This protein binds this small molecule.
Small molecule (SMILES): CC(=O)N[C@H]1[C@H](O[C@H]2[C@H](O)[C@@H](NC(C)=O)CO[C@@H]2CO)O[C@H](CO)[C@@H](O[C@@H]2O[C@H](CO)[C@@H](O)[C@H](O)[C@@H]2O)[C@@H]1O

Sequence of chain 1.B:
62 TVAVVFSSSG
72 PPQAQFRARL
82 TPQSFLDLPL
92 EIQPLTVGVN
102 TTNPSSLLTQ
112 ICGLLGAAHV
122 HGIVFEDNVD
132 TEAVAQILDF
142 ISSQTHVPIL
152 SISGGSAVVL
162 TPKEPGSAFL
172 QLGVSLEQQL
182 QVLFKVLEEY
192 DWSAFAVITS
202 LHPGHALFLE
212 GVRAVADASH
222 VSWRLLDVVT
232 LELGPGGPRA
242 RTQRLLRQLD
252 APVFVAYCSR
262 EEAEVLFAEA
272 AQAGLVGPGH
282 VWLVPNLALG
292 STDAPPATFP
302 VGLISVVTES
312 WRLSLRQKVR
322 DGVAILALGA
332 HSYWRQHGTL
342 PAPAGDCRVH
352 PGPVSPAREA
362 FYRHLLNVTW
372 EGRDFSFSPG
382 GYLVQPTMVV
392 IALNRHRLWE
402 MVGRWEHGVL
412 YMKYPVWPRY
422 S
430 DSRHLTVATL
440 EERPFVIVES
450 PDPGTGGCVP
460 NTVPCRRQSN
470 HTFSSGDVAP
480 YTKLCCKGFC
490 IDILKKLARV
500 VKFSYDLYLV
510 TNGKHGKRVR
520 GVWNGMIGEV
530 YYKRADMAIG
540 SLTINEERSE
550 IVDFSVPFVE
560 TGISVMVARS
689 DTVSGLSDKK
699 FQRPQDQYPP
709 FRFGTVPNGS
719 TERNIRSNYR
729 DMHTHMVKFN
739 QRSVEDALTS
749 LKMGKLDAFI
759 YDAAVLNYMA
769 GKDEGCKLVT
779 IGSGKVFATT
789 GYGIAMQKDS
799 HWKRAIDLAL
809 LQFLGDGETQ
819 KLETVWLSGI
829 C

Binding-site contacts:
Ligand atom C8 contacts residue ASN716 of chain 1.B at 3.8 Å.
Ligand atom C3 contacts residue ASN716 of chain 1.B at 3.9 Å.
Ligand atom N2 contacts residue LYS513 of chain 1.B at 4.1 Å.
Ligand atom O3 contacts residue LYS513 of chain 1.B at 4.2 Å.
Ligand atom C8 contacts residue PRO715 of chain 1.B at 3.1 Å (hydrophobic).
Ligand atom C1 contacts residue ASN716 of chain 1.B at 1.5 Å.
Ligand atom C7 contacts residue LYS513 of chain 1.B at 4.2 Å.
Ligand atom C5 contacts residue ASN716 of chain 1.B at 3.5 Å.
Ligand atom O5 contacts residue ASN716 of chain 1.B at 2.2 Å (h-bond).
Ligand atom C6 contacts residue ASN716 of chain 1.B at 4.5 Å.
Ligand atom O7 contacts residue PRO715 of chain 1.B at 4.4 Å.
Ligand atom C7 contacts residue PRO715 of chain 1.B at 4.0 Å (hydrophobic).
Ligand atom O5 contacts residue VAL518 of chain 1.B at 4.3 Å.
Ligand atom O7 contacts residue ASN716 of chain 1.B at 3.8 Å.
Ligand atom C7 contacts residue ASN716 of chain 1.B at 3.4 Å.
Ligand atom C8 contacts residue LYS513 of chain 1.B at 3.8 Å.
Ligand atom C4 contacts residue ASN716 of chain 1.B at 4.2 Å.
Ligand atom C2 contacts residue ASN716 of chain 1.B at 2.7 Å.
Ligand atom N2 contacts residue ASN716 of chain 1.B at 3.3 Å.
Ligand atom C6 contacts residue VAL518 of chain 1.B at 4.1 Å (hydrophobic).